Binding-site contacts:
Ligand atom C1 contacts residue ASN185 of chain 1.A at 1.4 Å.
Ligand atom O5 contacts residue PHE184 of chain 1.A at 4.3 Å.
Ligand atom O6 contacts residue PHE184 of chain 1.A at 4.5 Å.
Ligand atom C2 contacts residue ASN185 of chain 1.A at 2.5 Å.
Ligand atom C4 contacts residue ASN185 of chain 1.A at 4.3 Å.
Ligand atom O6 contacts residue PHE183 of chain 1.A at 3.4 Å (h-bond).
Ligand atom O5 contacts residue PHE183 of chain 1.A at 3.7 Å.
Ligand atom C8 contacts residue ASN185 of chain 1.A at 3.0 Å.
Ligand atom C8 contacts residue ARG182 of chain 1.A at 4.2 Å.
Ligand atom C6 contacts residue PHE183 of chain 1.A at 4.0 Å (hydrophobic).
Ligand atom C3 contacts residue ASN185 of chain 1.A at 3.8 Å.
Ligand atom C7 contacts residue ASN185 of chain 1.A at 3.0 Å.
Ligand atom C5 contacts residue ASN185 of chain 1.A at 3.7 Å.
Ligand atom O7 contacts residue ASN185 of chain 1.A at 3.9 Å.
Ligand atom O5 contacts residue ASN185 of chain 1.A at 2.4 Å (h-bond).
Ligand atom N2 contacts residue ASN185 of chain 1.A at 2.9 Å (h-bond).
Ligand atom C5 contacts residue PHE183 of chain 1.A at 4.4 Å (hydrophobic).

This protein binds this small molecule.
Small molecule (SMILES): CC(=O)N[C@@H]1[C@@H](O)[C@H](O)[C@@H](CO)O[C@H]1O

Sequence of chain 1.A:
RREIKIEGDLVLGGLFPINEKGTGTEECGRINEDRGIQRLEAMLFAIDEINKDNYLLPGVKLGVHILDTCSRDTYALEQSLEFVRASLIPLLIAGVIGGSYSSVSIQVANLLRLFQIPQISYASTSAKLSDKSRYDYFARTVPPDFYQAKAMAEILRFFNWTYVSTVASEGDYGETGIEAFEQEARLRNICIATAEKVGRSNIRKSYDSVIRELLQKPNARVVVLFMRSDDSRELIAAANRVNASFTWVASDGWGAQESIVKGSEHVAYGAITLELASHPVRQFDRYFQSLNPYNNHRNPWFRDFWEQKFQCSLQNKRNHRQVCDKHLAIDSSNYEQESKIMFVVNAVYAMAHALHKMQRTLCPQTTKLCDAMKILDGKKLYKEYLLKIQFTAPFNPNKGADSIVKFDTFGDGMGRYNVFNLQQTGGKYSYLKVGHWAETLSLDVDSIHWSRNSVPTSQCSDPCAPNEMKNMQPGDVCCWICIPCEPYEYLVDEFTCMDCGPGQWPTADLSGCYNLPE